The small molecule below binds the protein below.
Small molecule (SMILES): CC(=O)c1ccccc1

Sequence of chain 1.A:
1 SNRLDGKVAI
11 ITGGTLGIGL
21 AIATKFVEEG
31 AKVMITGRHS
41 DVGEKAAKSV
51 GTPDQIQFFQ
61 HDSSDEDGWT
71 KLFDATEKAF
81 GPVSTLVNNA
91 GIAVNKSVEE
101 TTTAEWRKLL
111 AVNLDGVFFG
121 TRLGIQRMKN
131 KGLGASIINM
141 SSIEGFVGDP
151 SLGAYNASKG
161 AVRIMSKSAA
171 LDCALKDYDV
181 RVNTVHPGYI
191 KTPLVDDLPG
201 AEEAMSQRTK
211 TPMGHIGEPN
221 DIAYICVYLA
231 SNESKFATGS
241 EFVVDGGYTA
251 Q

Binding-site contacts:
Ligand atom C3 contacts residue ASN95 of chain 1.A at 3.8 Å.
Ligand atom C8 contacts residue LEU152 of chain 1.A at 4.2 Å (hydrophobic).
Ligand atom C2 contacts residue ASN95 of chain 1.A at 4.5 Å.
Ligand atom C6 contacts residue TYR189 of chain 1.A at 3.9 Å (hydrophobic).
Ligand atom O1 contacts residue NAP1 of chain 1.C at 4.2 Å.
Ligand atom C4 contacts residue ASN95 of chain 1.A at 3.7 Å.
Ligand atom O1 contacts residue TYR155 of chain 1.A at 3.2 Å.
Ligand atom C7 contacts residue TYR155 of chain 1.A at 4.4 Å (hydrophobic).
Ligand atom C2 contacts residue ALA93 of chain 1.A at 3.4 Å (hydrophobic).
Ligand atom C3 contacts residue ALA93 of chain 1.A at 3.8 Å (hydrophobic).
Ligand atom C8 contacts residue TYR189 of chain 1.A at 3.4 Å (hydrophobic).
Ligand atom C5 contacts residue ASN95 of chain 1.A at 4.3 Å.
Ligand atom C7 contacts residue LEU152 of chain 1.A at 4.3 Å (hydrophobic).
Ligand atom C7 contacts residue NAP1 of chain 1.C at 4.3 Å.
Ligand atom O1 contacts residue ALA93 of chain 1.A at 4.3 Å.
Ligand atom C8 contacts residue NAP1 of chain 1.C at 3.7 Å.
Ligand atom C1 contacts residue ALA93 of chain 1.A at 4.5 Å (hydrophobic).